Binding-site contacts:
Ligand atom O34 contacts residue MET255 of chain 1.D at 4.3 Å.
Ligand atom N17 contacts residue ARG191 of chain 1.D at 3.7 Å.
Ligand atom C18 contacts residue ARG191 of chain 1.D at 3.5 Å.
Ligand atom O2 contacts residue SER549 of chain 1.D at 3.6 Å (h-bond).
Ligand atom C34 contacts residue ASN179 of chain 1.D at 4.2 Å.
Ligand atom O36 contacts residue TYR253 of chain 1.D at 4.2 Å.
Ligand atom C24 contacts residue SER549 of chain 1.D at 3.8 Å.
Ligand atom O1 contacts residue GLU183 of chain 1.D at 3.8 Å.
Ligand atom O34 contacts residue ALA178 of chain 1.D at 3.9 Å.
Ligand atom O37 contacts residue ARG191 of chain 1.D at 2.8 Å (salt-bridge).
Ligand atom O34 contacts residue ASN179 of chain 1.D at 4.3 Å.
Ligand atom C23 contacts residue SER549 of chain 1.D at 4.1 Å.
Ligand atom C33 contacts residue ASN179 of chain 1.D at 3.5 Å.
Ligand atom O33 contacts residue ASN179 of chain 1.D at 3.4 Å (h-bond).

This small molecule binds to this protein.
Small molecule (SMILES): O=C1NC(=O)c2c1c1c3ccc(O)cc3[nH]c1c1c2c2ccc(O)cc2n1C1O[C@H](CO)[C@@H](O)[C@H](O)[C@H]1O

Sequence of chain 1.D:
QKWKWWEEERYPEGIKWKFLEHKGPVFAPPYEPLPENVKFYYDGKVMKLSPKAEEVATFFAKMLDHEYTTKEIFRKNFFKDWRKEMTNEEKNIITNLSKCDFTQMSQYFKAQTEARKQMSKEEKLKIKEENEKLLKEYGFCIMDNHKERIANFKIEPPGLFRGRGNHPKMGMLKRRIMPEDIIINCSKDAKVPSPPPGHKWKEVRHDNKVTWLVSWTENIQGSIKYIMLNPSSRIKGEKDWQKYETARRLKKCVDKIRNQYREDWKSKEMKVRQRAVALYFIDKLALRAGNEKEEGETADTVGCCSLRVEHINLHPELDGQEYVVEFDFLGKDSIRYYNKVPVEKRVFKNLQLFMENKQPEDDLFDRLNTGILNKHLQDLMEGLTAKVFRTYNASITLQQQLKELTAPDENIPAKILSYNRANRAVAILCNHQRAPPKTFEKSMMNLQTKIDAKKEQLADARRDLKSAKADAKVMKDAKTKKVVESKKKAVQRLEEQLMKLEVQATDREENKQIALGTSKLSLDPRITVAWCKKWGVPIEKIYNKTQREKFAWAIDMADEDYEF